A small-molecule ligand and the protein it binds are described below.
Small molecule (SMILES): Nc1nc2c(ncn2[C@@H]2O[C@H](CO[P](=O)(O)O[P](=O)(O)NP(=O)(O)O)[C@@H](O)[C@H]2O)c(=O)[nH]1

Sequence of chain 1.C:
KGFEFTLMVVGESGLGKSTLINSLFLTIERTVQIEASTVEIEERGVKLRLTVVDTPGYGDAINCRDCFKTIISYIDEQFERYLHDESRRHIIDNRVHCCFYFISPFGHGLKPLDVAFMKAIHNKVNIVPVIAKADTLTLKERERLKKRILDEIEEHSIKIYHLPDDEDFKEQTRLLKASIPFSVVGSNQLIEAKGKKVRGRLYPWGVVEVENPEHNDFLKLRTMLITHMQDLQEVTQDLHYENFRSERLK

Binding-site contacts:
Ligand atom O1B contacts residue GLY17 of chain 1.C at 3.3 Å (h-bond).
Ligand atom O1G contacts residue THR46 of chain 1.C at 2.8 Å (h-bond).
Ligand atom O2G contacts residue SER14 of chain 1.C at 3.3 Å.
Ligand atom N3B contacts residue GLY15 of chain 1.C at 3.1 Å (h-bond).
Ligand atom N2 contacts residue ASP153 of chain 1.C at 2.9 Å (salt-bridge).
Ligand atom C5 contacts residue GLY209 of chain 1.C at 3.5 Å.
Ligand atom C1' contacts residue ARG224 of chain 1.C at 3.4 Å.
Ligand atom C4 contacts residue ARG224 of chain 1.C at 3.2 Å.
Ligand atom N1 contacts residue LYS151 of chain 1.C at 3.5 Å.
Ligand atom O6 contacts residue VAL208 of chain 1.C at 3.3 Å.
Ligand atom O3A contacts residue GLY17 of chain 1.C at 3.1 Å (h-bond).
Ligand atom N3 contacts residue ARG224 of chain 1.C at 2.8 Å (salt-bridge).
Ligand atom O2B contacts residue SER19 of chain 1.C at 2.9 Å (h-bond).
Ligand atom O2G contacts residue GLY72 of chain 1.C at 2.9 Å (h-bond).
Ligand atom O4' contacts residue LYS151 of chain 1.C at 3.0 Å (salt-bridge).
Ligand atom O2B contacts residue MG1 of chain 1.I at 2.1 Å.
Ligand atom PB contacts residue MG1 of chain 1.I at 3.4 Å.
Ligand atom O1A contacts residue GLY17 of chain 1.C at 3.1 Å.
Ligand atom C2 contacts residue ASP153 of chain 1.C at 3.3 Å.
Ligand atom O1A contacts residue THR20 of chain 1.C at 2.5 Å (h-bond).
Ligand atom O3G contacts residue SER14 of chain 1.C at 2.7 Å (h-bond).
Ligand atom PB contacts residue LYS18 of chain 1.C at 3.5 Å.
Ligand atom O2G contacts residue LYS18 of chain 1.C at 2.8 Å (salt-bridge).
Ligand atom C2 contacts residue ARG224 of chain 1.C at 3.4 Å.
Ligand atom O1B contacts residue LEU16 of chain 1.C at 3.1 Å (h-bond).
Ligand atom O3A contacts residue LYS18 of chain 1.C at 3.5 Å (salt-bridge).
Ligand atom N3B contacts residue MG1 of chain 1.I at 3.5 Å.
Ligand atom N7 contacts residue GLY209 of chain 1.C at 3.2 Å (h-bond).
Ligand atom N1 contacts residue ASP153 of chain 1.C at 2.8 Å (salt-bridge).
Ligand atom C6 contacts residue LYS151 of chain 1.C at 3.5 Å.
Ligand atom O5' contacts residue ARG45 of chain 1.C at 3.0 Å (salt-bridge).
Ligand atom O1B contacts residue LYS18 of chain 1.C at 2.9 Å (salt-bridge).
Ligand atom O1B contacts residue GLY15 of chain 1.C at 3.5 Å (h-bond).
Ligand atom O1G contacts residue MG1 of chain 1.I at 2.0 Å.
Ligand atom N2 contacts residue TYR226 of chain 1.C at 3.4 Å (h-bond).
Ligand atom O3G contacts residue ARG45 of chain 1.C at 3.5 Å (salt-bridge).
Ligand atom N9 contacts residue ARG224 of chain 1.C at 3.4 Å (salt-bridge).
Ligand atom C8 contacts residue THR20 of chain 1.C at 3.3 Å.
Ligand atom O6 contacts residue GLY209 of chain 1.C at 2.8 Å (h-bond).
Ligand atom PG contacts residue MG1 of chain 1.I at 3.2 Å.